Sequence of chain 1.C:
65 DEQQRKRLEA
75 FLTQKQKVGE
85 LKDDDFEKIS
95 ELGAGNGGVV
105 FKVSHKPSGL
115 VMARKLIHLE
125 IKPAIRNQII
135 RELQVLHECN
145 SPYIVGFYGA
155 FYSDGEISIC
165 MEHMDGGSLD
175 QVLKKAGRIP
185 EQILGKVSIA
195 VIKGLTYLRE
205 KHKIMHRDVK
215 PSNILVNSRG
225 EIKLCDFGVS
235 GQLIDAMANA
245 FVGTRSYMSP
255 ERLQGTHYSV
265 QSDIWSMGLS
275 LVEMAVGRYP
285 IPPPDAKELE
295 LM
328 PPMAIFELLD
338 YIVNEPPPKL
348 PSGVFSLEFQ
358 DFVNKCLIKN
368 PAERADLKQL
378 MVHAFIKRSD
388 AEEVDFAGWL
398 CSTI

This protein binds this small molecule.
Small molecule (SMILES): Nc1ncnc2c1ncn2[C@@H]1O[C@H](COP(=O)(O)OP(=O)(O)OP(O)(O)=S)[C@@H](O)[C@H]1O

Binding-site contacts:
Ligand atom N3 contacts residue LEU96 of chain 1.C at 3.8 Å.
Ligand atom O4' contacts residue VAL104 of chain 1.C at 3.5 Å.
Ligand atom O2G contacts residue ASN100 of chain 1.C at 2.9 Å (h-bond).
Ligand atom O3' contacts residue LEU96 of chain 1.C at 3.7 Å.
Ligand atom N6 contacts residue HIS167 of chain 1.C at 4.0 Å.
Ligand atom O1B contacts residue MG1 of chain 1.G at 3.4 Å.
Ligand atom PG contacts residue LCJ1 of chain 1.H at 3.9 Å.
Ligand atom N6 contacts residue ALA117 of chain 1.C at 3.0 Å.
Ligand atom S1G contacts residue ASN100 of chain 1.C at 3.9 Å.
Ligand atom C2 contacts residue MET168 of chain 1.C at 3.2 Å (hydrophobic).
Ligand atom O3G contacts residue GLY99 of chain 1.C at 3.9 Å.
Ligand atom O5' contacts residue SER216 of chain 1.C at 3.8 Å.
Ligand atom C4' contacts residue GLY97 of chain 1.C at 4.0 Å.
Ligand atom PG contacts residue MG1 of chain 1.G at 3.5 Å.
Ligand atom O3A contacts residue LCJ1 of chain 1.H at 3.9 Å.
Ligand atom C6 contacts residue MET168 of chain 1.C at 4.0 Å (hydrophobic).
Ligand atom O3A contacts residue MG1 of chain 1.G at 2.4 Å.
Ligand atom O1A contacts residue SER216 of chain 1.C at 3.1 Å (h-bond).
Ligand atom PG contacts residue ASN100 of chain 1.C at 3.7 Å.
Ligand atom N1 contacts residue MET168 of chain 1.C at 3.0 Å (h-bond).
Ligand atom N1 contacts residue HIS167 of chain 1.C at 3.9 Å.
Ligand atom S1G contacts residue MG1 of chain 1.G at 4.0 Å.
Ligand atom O2G contacts residue GLY99 of chain 1.C at 3.1 Å.
Ligand atom O2' contacts residue SER172 of chain 1.C at 3.2 Å.
Ligand atom O4' contacts residue LEU96 of chain 1.C at 4.0 Å.
Ligand atom PA contacts residue MG1 of chain 1.G at 3.4 Å.
Ligand atom O1B contacts residue SER216 of chain 1.C at 2.8 Å.
Ligand atom N1 contacts residue ALA117 of chain 1.C at 3.7 Å.
Ligand atom O4' contacts residue GLY97 of chain 1.C at 4.0 Å.
Ligand atom N6 contacts residue MET168 of chain 1.C at 4.0 Å.
Ligand atom C6 contacts residue ALA117 of chain 1.C at 3.4 Å (hydrophobic).
Ligand atom C1' contacts residue LEU96 of chain 1.C at 3.9 Å (hydrophobic).
Ligand atom PB contacts residue MG1 of chain 1.G at 2.8 Å.
Ligand atom O2G contacts residue MG1 of chain 1.G at 3.7 Å.
Ligand atom O3G contacts residue ASN100 of chain 1.C at 3.5 Å (h-bond).
Ligand atom O3B contacts residue MG1 of chain 1.G at 2.4 Å.
Ligand atom O1A contacts residue MG1 of chain 1.G at 3.5 Å.
Ligand atom N6 contacts residue GLU166 of chain 1.C at 2.9 Å (salt-bridge).
Ligand atom O2G contacts residue LCJ1 of chain 1.H at 2.5 Å (h-bond).
Ligand atom O2A contacts residue MG1 of chain 1.G at 3.9 Å.